A protein and the small-molecule ligand that binds it are described below.
Small molecule (SMILES): C=C(C)[C@H]1CN[C@H](C(=O)O)[C@H]1CC(=O)O

Binding-site contacts:
Ligand atom OD2 contacts residue GLY140 of chain 1.B at 3.3 Å.
Ligand atom CD contacts residue GLU190 of chain 1.B at 3.5 Å.
Ligand atom CG1 contacts residue SER141 of chain 1.B at 4.1 Å.
Ligand atom O contacts residue SER141 of chain 1.B at 3.9 Å.
Ligand atom N contacts residue TYR216 of chain 1.B at 4.0 Å.
Ligand atom OXT contacts residue ARG95 of chain 1.B at 2.9 Å (salt-bridge).
Ligand atom CD contacts residue PRO88 of chain 1.B at 3.2 Å (hydrophobic).
Ligand atom OD1 contacts residue THR142 of chain 1.B at 2.6 Å (h-bond).
Ligand atom CA contacts residue GLU190 of chain 1.B at 3.5 Å.
Ligand atom N contacts residue PRO88 of chain 1.B at 2.9 Å (h-bond).
Ligand atom CD2 contacts residue TYR61 of chain 1.B at 3.5 Å (hydrophobic).
Ligand atom CG contacts residue TYR61 of chain 1.B at 3.5 Å (hydrophobic).
Ligand atom C contacts residue THR90 of chain 1.B at 3.4 Å.
Ligand atom O contacts residue LEU89 of chain 1.B at 3.8 Å.
Ligand atom OD2 contacts residue THR142 of chain 1.B at 3.0 Å (h-bond).
Ligand atom CG1 contacts residue GLU190 of chain 1.B at 4.0 Å.
Ligand atom O contacts residue PRO88 of chain 1.B at 3.5 Å (h-bond).
Ligand atom CD1 contacts residue GLU13 of chain 1.B at 3.2 Å.
Ligand atom CD1 contacts residue TYR61 of chain 1.B at 3.5 Å (hydrophobic).
Ligand atom CA contacts residue PRO88 of chain 1.B at 4.2 Å (hydrophobic).
Ligand atom OD2 contacts residue SER141 of chain 1.B at 2.9 Å (h-bond).
Ligand atom CD contacts residue TYR61 of chain 1.B at 3.7 Å (hydrophobic).
Ligand atom CG2 contacts residue TYR61 of chain 1.B at 3.6 Å (hydrophobic).
Ligand atom OXT contacts residue SER141 of chain 1.B at 2.8 Å (h-bond).
Ligand atom C contacts residue ARG95 of chain 1.B at 3.5 Å.
Ligand atom CA contacts residue THR90 of chain 1.B at 3.3 Å.
Ligand atom N contacts residue GLU190 of chain 1.B at 2.8 Å (salt-bridge).
Ligand atom CD1 contacts residue SER173 of chain 1.B at 4.2 Å.
Ligand atom CB1 contacts residue GLU190 of chain 1.B at 3.7 Å.
Ligand atom C contacts residue SER141 of chain 1.B at 3.5 Å.
Ligand atom OD1 contacts residue GLU190 of chain 1.B at 3.9 Å.
Ligand atom CD2 contacts residue GOL1 of chain 1.L at 3.5 Å.
Ligand atom O contacts residue ARG95 of chain 1.B at 2.8 Å (salt-bridge).
Ligand atom OXT contacts residue GLY140 of chain 1.B at 3.8 Å.
Ligand atom CB contacts residue GLU190 of chain 1.B at 4.2 Å.
Ligand atom O contacts residue TYR61 of chain 1.B at 3.7 Å.
Ligand atom CG1 contacts residue THR142 of chain 1.B at 3.3 Å.
Ligand atom N contacts residue THR90 of chain 1.B at 3.1 Å (h-bond).
Ligand atom O contacts residue THR90 of chain 1.B at 3.1 Å (h-bond).
Ligand atom CD2 contacts residue VAL137 of chain 1.B at 4.0 Å (hydrophobic).

Sequence of chain 1.B:
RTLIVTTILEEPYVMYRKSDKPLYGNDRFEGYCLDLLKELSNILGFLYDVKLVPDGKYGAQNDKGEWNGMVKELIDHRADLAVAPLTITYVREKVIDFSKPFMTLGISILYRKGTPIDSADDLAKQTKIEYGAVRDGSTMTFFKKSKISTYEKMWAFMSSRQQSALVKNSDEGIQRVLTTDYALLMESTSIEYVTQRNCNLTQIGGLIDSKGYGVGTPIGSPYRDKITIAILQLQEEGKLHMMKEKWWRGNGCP